Sequence of chain 2.A:
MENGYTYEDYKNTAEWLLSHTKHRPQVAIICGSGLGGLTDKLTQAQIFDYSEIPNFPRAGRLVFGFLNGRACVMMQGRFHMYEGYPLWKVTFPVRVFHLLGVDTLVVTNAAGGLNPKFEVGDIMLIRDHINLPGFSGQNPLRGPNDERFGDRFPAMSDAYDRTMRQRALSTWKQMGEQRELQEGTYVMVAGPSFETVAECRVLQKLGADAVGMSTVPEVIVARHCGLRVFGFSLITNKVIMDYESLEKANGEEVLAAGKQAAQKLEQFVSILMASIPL

Sequence of chain 3.A:
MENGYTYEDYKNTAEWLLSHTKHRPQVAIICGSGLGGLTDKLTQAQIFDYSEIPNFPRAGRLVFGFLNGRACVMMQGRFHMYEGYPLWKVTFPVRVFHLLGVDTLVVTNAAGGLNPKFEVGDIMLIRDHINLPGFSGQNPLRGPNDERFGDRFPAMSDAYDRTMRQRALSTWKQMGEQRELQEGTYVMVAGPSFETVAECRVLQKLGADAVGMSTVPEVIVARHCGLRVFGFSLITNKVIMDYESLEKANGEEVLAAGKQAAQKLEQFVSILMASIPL

Binding-site contacts:
Ligand atom C5 contacts residue ASN243 of chain 3.A at 3.8 Å.
Ligand atom O6 contacts residue VAL245 of chain 3.A at 3.6 Å.
Ligand atom C5 contacts residue PHE200 of chain 3.A at 3.5 Å (hydrophobic).
Ligand atom C2 contacts residue GLU201 of chain 3.A at 3.4 Å.
Ligand atom O6 contacts residue ASN243 of chain 3.A at 2.9 Å (h-bond).
Ligand atom O5' contacts residue PHE200 of chain 3.A at 3.8 Å.
Ligand atom C2' contacts residue MET219 of chain 3.A at 3.7 Å (hydrophobic).
Ligand atom C6 contacts residue PHE200 of chain 3.A at 3.6 Å (hydrophobic).
Ligand atom C9 contacts residue ALA116 of chain 3.A at 3.7 Å (hydrophobic).
Ligand atom N7 contacts residue ASN243 of chain 3.A at 2.8 Å (h-bond).
Ligand atom O6 contacts residue GLU201 of chain 3.A at 3.5 Å (salt-bridge).
Ligand atom C4 contacts residue VAL217 of chain 3.A at 3.7 Å (hydrophobic).
Ligand atom N3 contacts residue GLY218 of chain 3.A at 3.5 Å.
Ligand atom C6 contacts residue GLU201 of chain 3.A at 3.6 Å.
Ligand atom C8 contacts residue THR242 of chain 3.A at 3.8 Å.
Ligand atom N4' contacts residue VAL260 of chain 3.A at 3.4 Å.
Ligand atom N1 contacts residue GLU201 of chain 3.A at 2.8 Å (salt-bridge).
Ligand atom O6 contacts residue GLY118 of chain 3.A at 3.6 Å.
Ligand atom N3 contacts residue VAL217 of chain 3.A at 3.7 Å.
Ligand atom C1' contacts residue ALA116 of chain 3.A at 3.4 Å (hydrophobic).
Ligand atom N3 contacts residue MET219 of chain 3.A at 3.4 Å.
Ligand atom O2' contacts residue PO41 of chain 3.B at 2.3 Å (h-bond).
Ligand atom O3' contacts residue TYR88 of chain 3.A at 3.2 Å (h-bond).
Ligand atom N7 contacts residue GLY118 of chain 3.A at 3.6 Å.
Ligand atom N1 contacts residue PHE200 of chain 3.A at 3.6 Å.
Ligand atom O3' contacts residue PO41 of chain 3.B at 2.6 Å (h-bond).
Ligand atom C2' contacts residue PO41 of chain 3.B at 3.4 Å.
Ligand atom N1 contacts residue VAL217 of chain 3.A at 3.5 Å.
Ligand atom C5' contacts residue PHE159 of chain 2.A at 3.6 Å (hydrophobic).
Ligand atom O5' contacts residue VAL260 of chain 3.A at 3.4 Å.
Ligand atom O2' contacts residue MET219 of chain 3.A at 3.1 Å (h-bond).
Ligand atom C5 contacts residue VAL217 of chain 3.A at 3.8 Å (hydrophobic).
Ligand atom C8 contacts residue ASN243 of chain 3.A at 3.6 Å.
Ligand atom C2 contacts residue MET219 of chain 3.A at 3.4 Å (hydrophobic).
Ligand atom C3' contacts residue PO41 of chain 3.B at 3.6 Å.
Ligand atom C8 contacts residue VAL260 of chain 3.A at 3.7 Å (hydrophobic).
Ligand atom C6 contacts residue VAL217 of chain 3.A at 3.8 Å (hydrophobic).
Ligand atom N7 contacts residue ALA117 of chain 3.A at 3.8 Å.
Ligand atom C5 contacts residue GLY118 of chain 3.A at 3.7 Å.
Ligand atom C2 contacts residue VAL217 of chain 3.A at 3.7 Å (hydrophobic).

A small-molecule ligand and the protein it binds are described below.
Small molecule (SMILES): O=c1[nH]cnc2c([C@@H]3N[C@H](CO)[C@@H](O)[C@H]3O)c[nH]c12